A small-molecule ligand and the protein it binds are described below.
Small molecule (SMILES): CC(=O)N[C@@H]1[C@@H](O)[C@H](O)[C@@H](CO)O[C@H]1O

Binding-site contacts:
Ligand atom O7 contacts residue ASN356 of chain 1.E at 3.6 Å (h-bond).
Ligand atom C2 contacts residue ASN356 of chain 1.E at 2.4 Å.
Ligand atom C6 contacts residue ASN356 of chain 1.E at 4.5 Å.
Ligand atom C7 contacts residue ASN356 of chain 1.E at 3.3 Å.
Ligand atom C5 contacts residue ASN356 of chain 1.E at 3.7 Å.
Ligand atom O5 contacts residue ASN356 of chain 1.E at 2.4 Å (h-bond).
Ligand atom N2 contacts residue ASN356 of chain 1.E at 2.8 Å (h-bond).
Ligand atom C3 contacts residue ASN356 of chain 1.E at 3.8 Å.
Ligand atom C4 contacts residue ASN356 of chain 1.E at 4.2 Å.
Ligand atom C1 contacts residue ASN356 of chain 1.E at 1.5 Å.
Ligand atom C8 contacts residue ASN356 of chain 1.E at 4.4 Å.

Sequence of chain 1.E:
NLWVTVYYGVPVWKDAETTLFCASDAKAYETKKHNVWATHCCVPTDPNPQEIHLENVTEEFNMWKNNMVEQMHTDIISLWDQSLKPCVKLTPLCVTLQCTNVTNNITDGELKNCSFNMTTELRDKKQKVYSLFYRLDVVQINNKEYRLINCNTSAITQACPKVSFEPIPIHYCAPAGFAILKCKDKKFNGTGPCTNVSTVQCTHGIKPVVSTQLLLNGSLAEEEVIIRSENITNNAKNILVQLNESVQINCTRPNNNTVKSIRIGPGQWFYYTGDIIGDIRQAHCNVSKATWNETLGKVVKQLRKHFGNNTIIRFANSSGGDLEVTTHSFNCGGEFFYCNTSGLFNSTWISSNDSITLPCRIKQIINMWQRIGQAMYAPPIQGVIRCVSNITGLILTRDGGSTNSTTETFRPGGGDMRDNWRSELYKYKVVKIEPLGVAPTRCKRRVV